The small molecule below binds the protein below.
Small molecule (SMILES): N[C@@H](CCC(=O)O)C(=O)O

Sequence of chain 1.C:
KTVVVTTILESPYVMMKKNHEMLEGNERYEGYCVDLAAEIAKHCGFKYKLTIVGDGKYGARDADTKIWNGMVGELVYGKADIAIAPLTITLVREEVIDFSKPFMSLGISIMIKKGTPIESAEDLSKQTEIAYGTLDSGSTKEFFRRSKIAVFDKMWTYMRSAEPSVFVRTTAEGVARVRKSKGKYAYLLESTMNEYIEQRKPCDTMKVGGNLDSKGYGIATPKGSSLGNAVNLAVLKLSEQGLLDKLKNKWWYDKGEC

Binding-site contacts:
Ligand atom O contacts residue TYR58 of chain 1.C at 3.4 Å.
Ligand atom CB contacts residue GLU190 of chain 1.C at 4.2 Å.
Ligand atom CB contacts residue TYR58 of chain 1.C at 3.5 Å (hydrophobic).
Ligand atom OXT contacts residue ARG93 of chain 1.C at 2.8 Å (salt-bridge).
Ligand atom CA contacts residue TYR58 of chain 1.C at 4.1 Å (hydrophobic).
Ligand atom CG contacts residue GLU190 of chain 1.C at 3.7 Å.
Ligand atom CG contacts residue TYR58 of chain 1.C at 4.2 Å (hydrophobic).
Ligand atom O contacts residue SER139 of chain 1.C at 2.9 Å (h-bond).
Ligand atom OE1 contacts residue GLU190 of chain 1.C at 3.6 Å.
Ligand atom C contacts residue ARG93 of chain 1.C at 3.4 Å.
Ligand atom CD contacts residue LEU135 of chain 1.C at 4.0 Å (hydrophobic).
Ligand atom N contacts residue GLU190 of chain 1.C at 2.8 Å (salt-bridge).
Ligand atom CA contacts residue SER139 of chain 1.C at 3.5 Å.
Ligand atom OE2 contacts residue THR140 of chain 1.C at 3.2 Å (h-bond).
Ligand atom CD contacts residue GLU190 of chain 1.C at 4.0 Å.
Ligand atom OXT contacts residue PRO86 of chain 1.C at 3.8 Å.
Ligand atom N contacts residue TYR58 of chain 1.C at 4.1 Å.
Ligand atom OXT contacts residue SER139 of chain 1.C at 4.2 Å.
Ligand atom CA contacts residue GLU190 of chain 1.C at 3.4 Å.
Ligand atom C contacts residue THR88 of chain 1.C at 3.7 Å.
Ligand atom OE2 contacts residue GLY138 of chain 1.C at 3.7 Å.
Ligand atom OXT contacts residue THR88 of chain 1.C at 2.9 Å (h-bond).
Ligand atom OE1 contacts residue THR140 of chain 1.C at 2.6 Å (h-bond).
Ligand atom C contacts residue SER139 of chain 1.C at 3.6 Å.
Ligand atom CA contacts residue THR88 of chain 1.C at 3.5 Å.
Ligand atom OE2 contacts residue LEU135 of chain 1.C at 4.1 Å.
Ligand atom O contacts residue GLY138 of chain 1.C at 3.3 Å.
Ligand atom O contacts residue ARG93 of chain 1.C at 2.7 Å (salt-bridge).
Ligand atom C contacts residue TYR58 of chain 1.C at 3.7 Å (hydrophobic).
Ligand atom N contacts residue SER139 of chain 1.C at 4.3 Å.
Ligand atom N contacts residue TYR217 of chain 1.C at 3.8 Å.
Ligand atom OE2 contacts residue SER139 of chain 1.C at 3.4 Å (h-bond).
Ligand atom OXT contacts residue LEU87 of chain 1.C at 3.6 Å.
Ligand atom OXT contacts residue TYR58 of chain 1.C at 3.6 Å.
Ligand atom N contacts residue PRO86 of chain 1.C at 2.9 Å (h-bond).
Ligand atom CG contacts residue LEU135 of chain 1.C at 3.7 Å (hydrophobic).
Ligand atom CD contacts residue THR140 of chain 1.C at 3.2 Å.
Ligand atom N contacts residue THR88 of chain 1.C at 3.0 Å (h-bond).
Ligand atom CB contacts residue LEU135 of chain 1.C at 3.9 Å (hydrophobic).
Ligand atom CA contacts residue PRO86 of chain 1.C at 4.1 Å (hydrophobic).